The protein below binds the small molecule below.
Small molecule (SMILES): Cc1noc(C)c1-c1cc(C(N)=O)c2c3ccc(C(C)(C)O)cc3n([C@H](c3ccccc3)C3CCOCC3)c2c1

Binding-site contacts:
Ligand atom C3 contacts residue TRP41 of chain 1.B at 3.8 Å (hydrophobic).
Ligand atom C15 contacts residue VAL47 of chain 1.B at 3.9 Å (hydrophobic).
Ligand atom C14 contacts residue PRO46 of chain 1.B at 3.8 Å (hydrophobic).
Ligand atom C3 contacts residue LEU52 of chain 1.B at 3.7 Å (hydrophobic).
Ligand atom C31 contacts residue ILE106 of chain 1.B at 3.6 Å (hydrophobic).
Ligand atom C8 contacts residue LEU52 of chain 1.B at 3.8 Å (hydrophobic).
Ligand atom O27 contacts residue PRO46 of chain 1.B at 3.7 Å.
Ligand atom C6 contacts residue LYS51 of chain 1.B at 3.3 Å.
Ligand atom C24 contacts residue ASP105 of chain 1.B at 3.9 Å.
Ligand atom O27 contacts residue LEU52 of chain 1.B at 3.8 Å.
Ligand atom C12 contacts residue PRO42 of chain 1.B at 3.5 Å (hydrophobic).
Ligand atom N26 contacts residue PRO42 of chain 1.B at 2.9 Å (h-bond).
Ligand atom C9 contacts residue LEU52 of chain 1.B at 3.5 Å (hydrophobic).
Ligand atom C6 contacts residue TRP41 of chain 1.B at 3.6 Å (hydrophobic).
Ligand atom C1 contacts residue LYS51 of chain 1.B at 3.2 Å.
Ligand atom C12 contacts residue VAL47 of chain 1.B at 3.9 Å (hydrophobic).
Ligand atom C22 contacts residue MET109 of chain 1.B at 3.5 Å (hydrophobic).
Ligand atom C4 contacts residue LEU52 of chain 1.B at 3.6 Å (hydrophobic).
Ligand atom C2 contacts residue TRP41 of chain 1.B at 3.8 Å (hydrophobic).
Ligand atom C22 contacts residue TRP41 of chain 1.B at 3.6 Å (hydrophobic).
Ligand atom C1 contacts residue TRP41 of chain 1.B at 3.7 Å (hydrophobic).
Ligand atom C13 contacts residue PRO42 of chain 1.B at 3.8 Å (hydrophobic).
Ligand atom C5 contacts residue LEU52 of chain 1.B at 3.7 Å (hydrophobic).
Ligand atom N26 contacts residue PRO46 of chain 1.B at 3.2 Å (h-bond).
Ligand atom C6 contacts residue LEU52 of chain 1.B at 3.8 Å (hydrophobic).
Ligand atom O27 contacts residue VAL47 of chain 1.B at 3.9 Å.
Ligand atom C22 contacts residue PRO42 of chain 1.B at 3.5 Å (hydrophobic).
Ligand atom C13 contacts residue LEU52 of chain 1.B at 3.8 Å (hydrophobic).
Ligand atom O27 contacts residue ASP48 of chain 1.B at 3.2 Å (salt-bridge).
Ligand atom O29 contacts residue ASN100 of chain 1.B at 3.2 Å (h-bond).
Ligand atom O23 contacts residue MET109 of chain 1.B at 3.6 Å (h-bond).
Ligand atom N30 contacts residue CYS96 of chain 1.B at 3.7 Å.
Ligand atom N26 contacts residue GLN45 of chain 1.B at 3.1 Å (h-bond).
Ligand atom C2 contacts residue LEU52 of chain 1.B at 3.9 Å (hydrophobic).
Ligand atom C32 contacts residue PRO42 of chain 1.B at 3.5 Å (hydrophobic).
Ligand atom C14 contacts residue PRO42 of chain 1.B at 3.8 Å (hydrophobic).
Ligand atom C21 contacts residue TRP41 of chain 1.B at 3.6 Å (hydrophobic).
Ligand atom C15 contacts residue ILE106 of chain 1.B at 3.8 Å (hydrophobic).
Ligand atom C32 contacts residue ILE106 of chain 1.B at 3.9 Å (hydrophobic).
Ligand atom C32 contacts residue PHE43 of chain 1.B at 3.5 Å (hydrophobic).

Sequence of chain 1.B:
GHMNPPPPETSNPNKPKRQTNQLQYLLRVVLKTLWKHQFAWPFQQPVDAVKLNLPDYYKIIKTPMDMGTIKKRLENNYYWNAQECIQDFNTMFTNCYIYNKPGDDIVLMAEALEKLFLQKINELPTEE